The small molecule below binds the protein below.
Small molecule (SMILES): COc1ccc(C[C@H](NC(=O)[C@H](C)NC(=O)CN2CCOCC2)C(=O)N[C@@H](Cc2ccccc2)[C@@H](O)[C@H](C)CO)cc1

Sequence of chain 1.Y:
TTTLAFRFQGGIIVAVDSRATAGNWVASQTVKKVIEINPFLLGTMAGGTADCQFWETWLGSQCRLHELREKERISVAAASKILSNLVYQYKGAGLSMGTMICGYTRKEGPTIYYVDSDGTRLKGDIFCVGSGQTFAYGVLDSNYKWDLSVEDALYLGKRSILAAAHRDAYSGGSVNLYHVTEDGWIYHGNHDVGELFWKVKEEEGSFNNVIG

Sequence of chain 1.Z:
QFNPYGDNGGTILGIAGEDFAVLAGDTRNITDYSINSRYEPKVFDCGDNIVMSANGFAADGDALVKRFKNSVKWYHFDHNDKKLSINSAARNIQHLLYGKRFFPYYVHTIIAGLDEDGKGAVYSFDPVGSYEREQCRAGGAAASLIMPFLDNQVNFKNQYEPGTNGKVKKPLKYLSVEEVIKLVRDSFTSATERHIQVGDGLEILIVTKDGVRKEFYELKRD

Binding-site contacts:
Ligand atom N22 contacts residue GLY47 of chain 1.Y at 2.9 Å (h-bond).
Ligand atom O49 contacts residue THR21 of chain 1.Y at 3.1 Å (h-bond).
Ligand atom C12 contacts residue MES1 of chain 1.QA at 3.4 Å.
Ligand atom C11 contacts residue TYR170 of chain 1.Y at 3.0 Å (hydrophobic).
Ligand atom C23 contacts residue THR49 of chain 1.Y at 3.6 Å.
Ligand atom C5 contacts residue THR49 of chain 1.Y at 3.4 Å.
Ligand atom C7 contacts residue THR1 of chain 1.Y at 2.5 Å.
Ligand atom O21 contacts residue THR1 of chain 1.Y at 2.4 Å (h-bond).
Ligand atom C12 contacts residue THR1 of chain 1.Y at 2.4 Å.
Ligand atom O21 contacts residue GLY47 of chain 1.Y at 3.2 Å (h-bond).
Ligand atom N25 contacts residue THR21 of chain 1.Y at 2.9 Å (h-bond).
Ligand atom N28 contacts residue ASP126 of chain 1.Z at 3.3 Å (salt-bridge).
Ligand atom C10 contacts residue TYR170 of chain 1.Y at 3.5 Å (hydrophobic).
Ligand atom C23 contacts residue GLY47 of chain 1.Y at 3.5 Å.
Ligand atom O21 contacts residue MES1 of chain 1.QA at 2.7 Å (h-bond).
Ligand atom O13 contacts residue THR21 of chain 1.Y at 3.4 Å (h-bond).
Ligand atom C6 contacts residue THR1 of chain 1.Y at 3.7 Å.
Ligand atom C42 contacts residue GLY48 of chain 1.Y at 3.5 Å.
Ligand atom C10 contacts residue THR1 of chain 1.Y at 1.5 Å.
Ligand atom C7 contacts residue GLY47 of chain 1.Y at 3.4 Å.
Ligand atom O13 contacts residue THR1 of chain 1.Y at 3.6 Å.
Ligand atom C4 contacts residue THR49 of chain 1.Y at 3.2 Å.
Ligand atom C9 contacts residue THR1 of chain 1.Y at 1.4 Å.
Ligand atom C26 contacts residue THR49 of chain 1.Y at 3.5 Å.
Ligand atom C27 contacts residue THR21 of chain 1.Y at 3.4 Å.
Ligand atom C3 contacts residue THR49 of chain 1.Y at 3.5 Å.
Ligand atom C4 contacts residue VAL31 of chain 1.Y at 3.1 Å (hydrophobic).
Ligand atom C43 contacts residue GLY48 of chain 1.Y at 3.6 Å.
Ligand atom C24 contacts residue GLY47 of chain 1.Y at 3.4 Å.
Ligand atom C5 contacts residue LYS33 of chain 1.Y at 3.6 Å.
Ligand atom C11 contacts residue THR1 of chain 1.Y at 2.5 Å.
Ligand atom C42 contacts residue GLY47 of chain 1.Y at 3.5 Å.
Ligand atom O39 contacts residue THR49 of chain 1.Y at 3.1 Å (h-bond).
Ligand atom C26 contacts residue THR21 of chain 1.Y at 3.6 Å.
Ligand atom C8 contacts residue THR1 of chain 1.Y at 2.4 Å.
Ligand atom C11 contacts residue ARG19 of chain 1.Y at 3.2 Å.
Ligand atom O49 contacts residue ALA20 of chain 1.Y at 3.3 Å.
Ligand atom O49 contacts residue THR49 of chain 1.Y at 3.5 Å.
Ligand atom C30 contacts residue ASP126 of chain 1.Z at 3.6 Å.
Ligand atom C3 contacts residue VAL31 of chain 1.Y at 3.3 Å (hydrophobic).